Sequence of chain 1.A:
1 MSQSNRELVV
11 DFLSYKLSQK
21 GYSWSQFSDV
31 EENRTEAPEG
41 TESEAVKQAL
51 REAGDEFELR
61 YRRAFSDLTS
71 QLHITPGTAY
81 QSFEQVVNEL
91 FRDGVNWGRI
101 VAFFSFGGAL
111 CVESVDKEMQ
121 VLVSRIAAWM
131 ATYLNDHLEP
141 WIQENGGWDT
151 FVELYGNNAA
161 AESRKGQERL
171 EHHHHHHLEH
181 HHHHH

This protein binds this small molecule.
Small molecule (SMILES): O=C(CCl)Nc1ccc(/N=N/c2ccc(NC(=O)CCl)c(S(=O)(=O)O)c2)cc1S(=O)(=O)O

Sequence of chain 1.B:
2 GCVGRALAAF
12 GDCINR

Binding-site contacts:
Ligand atom C1 contacts residue CYS3 of chain 1.B at 1.8 Å (hydrophobic).
Ligand atom C2 contacts residue CYS3 of chain 1.B at 2.8 Å (hydrophobic).
Ligand atom C14 contacts residue PHE11 of chain 1.B at 3.8 Å (hydrophobic).
Ligand atom C17 contacts residue CYS14 of chain 1.B at 3.4 Å (hydrophobic).
Ligand atom N10 contacts residue PHE11 of chain 1.B at 3.3 Å.
Ligand atom C12 contacts residue PHE11 of chain 1.B at 4.0 Å (hydrophobic).
Ligand atom S17 contacts residue PHE11 of chain 1.B at 3.6 Å.
Ligand atom C6 contacts residue ALA7 of chain 1.B at 4.0 Å (hydrophobic).
Ligand atom C20 contacts residue CYS14 of chain 1.B at 1.8 Å (hydrophobic).
Ligand atom C20 contacts residue ASP13 of chain 1.B at 4.0 Å.
Ligand atom N18 contacts residue CYS14 of chain 1.B at 3.0 Å (h-bond).
Ligand atom C5 contacts residue ARG6 of chain 1.B at 3.8 Å.
Ligand atom C16 contacts residue CYS14 of chain 1.B at 3.9 Å (hydrophobic).
Ligand atom O72 contacts residue CYS14 of chain 1.B at 3.3 Å (h-bond).
Ligand atom C2 contacts residue ALA7 of chain 1.B at 4.0 Å (hydrophobic).
Ligand atom O19 contacts residue CYS14 of chain 1.B at 3.8 Å.
Ligand atom C7 contacts residue ALA10 of chain 1.B at 3.6 Å (hydrophobic).
Ligand atom C15 contacts residue ALA10 of chain 1.B at 3.7 Å (hydrophobic).
Ligand atom C7 contacts residue ALA7 of chain 1.B at 3.7 Å (hydrophobic).
Ligand atom C6 contacts residue PHE11 of chain 1.B at 4.0 Å (hydrophobic).
Ligand atom N11 contacts residue PHE11 of chain 1.B at 4.1 Å.
Ligand atom O73 contacts residue PHE11 of chain 1.B at 2.8 Å.
Ligand atom C19 contacts residue CYS14 of chain 1.B at 2.7 Å (hydrophobic).
Ligand atom C13 contacts residue ALA10 of chain 1.B at 3.1 Å (hydrophobic).
Ligand atom C16 contacts residue PHE11 of chain 1.B at 4.1 Å (hydrophobic).
Ligand atom C4 contacts residue ALA7 of chain 1.B at 3.9 Å (hydrophobic).
Ligand atom C9 contacts residue ALA10 of chain 1.B at 3.9 Å (hydrophobic).
Ligand atom O2 contacts residue ALA7 of chain 1.B at 3.2 Å.
Ligand atom C15 contacts residue CYS14 of chain 1.B at 4.0 Å (hydrophobic).
Ligand atom C12 contacts residue ALA10 of chain 1.B at 3.1 Å (hydrophobic).
Ligand atom C8 contacts residue PHE11 of chain 1.B at 3.0 Å (hydrophobic).
Ligand atom N3 contacts residue CYS3 of chain 1.B at 3.9 Å.
Ligand atom N11 contacts residue ALA10 of chain 1.B at 2.6 Å.
Ligand atom O2 contacts residue CYS3 of chain 1.B at 2.7 Å.
Ligand atom N10 contacts residue ALA10 of chain 1.B at 3.5 Å.
Ligand atom C7 contacts residue ARG6 of chain 1.B at 3.8 Å.
Ligand atom C9 contacts residue PHE11 of chain 1.B at 3.4 Å (hydrophobic).
Ligand atom C5 contacts residue ALA7 of chain 1.B at 3.6 Å (hydrophobic).
Ligand atom O62 contacts residue CYS3 of chain 1.B at 4.0 Å.
Ligand atom O72 contacts residue PHE11 of chain 1.B at 3.4 Å.